Sequence of chain 1.C:
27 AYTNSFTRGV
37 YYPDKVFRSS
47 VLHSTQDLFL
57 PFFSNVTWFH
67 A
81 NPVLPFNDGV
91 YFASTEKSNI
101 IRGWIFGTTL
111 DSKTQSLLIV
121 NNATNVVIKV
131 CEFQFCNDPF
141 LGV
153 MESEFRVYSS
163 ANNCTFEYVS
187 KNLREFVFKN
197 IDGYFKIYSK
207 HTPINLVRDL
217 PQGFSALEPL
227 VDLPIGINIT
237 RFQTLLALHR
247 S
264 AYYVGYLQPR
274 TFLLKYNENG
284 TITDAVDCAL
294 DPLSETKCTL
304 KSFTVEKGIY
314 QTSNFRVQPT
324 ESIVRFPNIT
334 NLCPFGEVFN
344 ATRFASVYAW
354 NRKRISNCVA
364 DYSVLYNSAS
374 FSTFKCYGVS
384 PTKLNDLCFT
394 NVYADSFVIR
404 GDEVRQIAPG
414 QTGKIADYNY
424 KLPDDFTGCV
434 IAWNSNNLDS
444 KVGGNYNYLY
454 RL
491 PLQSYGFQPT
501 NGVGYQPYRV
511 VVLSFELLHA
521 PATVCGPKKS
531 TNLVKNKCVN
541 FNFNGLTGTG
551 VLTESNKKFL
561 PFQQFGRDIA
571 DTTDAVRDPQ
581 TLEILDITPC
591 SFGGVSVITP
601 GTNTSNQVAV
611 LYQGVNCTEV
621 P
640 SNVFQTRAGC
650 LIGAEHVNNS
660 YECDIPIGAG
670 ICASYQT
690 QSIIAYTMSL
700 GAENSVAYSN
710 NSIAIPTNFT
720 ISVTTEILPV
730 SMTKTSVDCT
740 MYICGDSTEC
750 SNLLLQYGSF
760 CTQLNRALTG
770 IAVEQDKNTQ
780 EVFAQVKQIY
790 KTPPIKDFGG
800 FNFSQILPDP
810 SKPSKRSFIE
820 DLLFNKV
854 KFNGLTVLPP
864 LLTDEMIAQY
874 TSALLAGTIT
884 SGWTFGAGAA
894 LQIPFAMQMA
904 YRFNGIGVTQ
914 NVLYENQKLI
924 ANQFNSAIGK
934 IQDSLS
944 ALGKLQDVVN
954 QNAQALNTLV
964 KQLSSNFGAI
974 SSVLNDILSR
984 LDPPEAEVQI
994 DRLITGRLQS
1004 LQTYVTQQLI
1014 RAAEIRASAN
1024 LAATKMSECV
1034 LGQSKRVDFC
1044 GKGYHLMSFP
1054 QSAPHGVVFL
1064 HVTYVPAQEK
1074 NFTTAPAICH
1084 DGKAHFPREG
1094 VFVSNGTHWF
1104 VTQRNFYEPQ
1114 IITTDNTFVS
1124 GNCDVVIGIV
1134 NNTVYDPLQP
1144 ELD

Sequence of chain 1.A:
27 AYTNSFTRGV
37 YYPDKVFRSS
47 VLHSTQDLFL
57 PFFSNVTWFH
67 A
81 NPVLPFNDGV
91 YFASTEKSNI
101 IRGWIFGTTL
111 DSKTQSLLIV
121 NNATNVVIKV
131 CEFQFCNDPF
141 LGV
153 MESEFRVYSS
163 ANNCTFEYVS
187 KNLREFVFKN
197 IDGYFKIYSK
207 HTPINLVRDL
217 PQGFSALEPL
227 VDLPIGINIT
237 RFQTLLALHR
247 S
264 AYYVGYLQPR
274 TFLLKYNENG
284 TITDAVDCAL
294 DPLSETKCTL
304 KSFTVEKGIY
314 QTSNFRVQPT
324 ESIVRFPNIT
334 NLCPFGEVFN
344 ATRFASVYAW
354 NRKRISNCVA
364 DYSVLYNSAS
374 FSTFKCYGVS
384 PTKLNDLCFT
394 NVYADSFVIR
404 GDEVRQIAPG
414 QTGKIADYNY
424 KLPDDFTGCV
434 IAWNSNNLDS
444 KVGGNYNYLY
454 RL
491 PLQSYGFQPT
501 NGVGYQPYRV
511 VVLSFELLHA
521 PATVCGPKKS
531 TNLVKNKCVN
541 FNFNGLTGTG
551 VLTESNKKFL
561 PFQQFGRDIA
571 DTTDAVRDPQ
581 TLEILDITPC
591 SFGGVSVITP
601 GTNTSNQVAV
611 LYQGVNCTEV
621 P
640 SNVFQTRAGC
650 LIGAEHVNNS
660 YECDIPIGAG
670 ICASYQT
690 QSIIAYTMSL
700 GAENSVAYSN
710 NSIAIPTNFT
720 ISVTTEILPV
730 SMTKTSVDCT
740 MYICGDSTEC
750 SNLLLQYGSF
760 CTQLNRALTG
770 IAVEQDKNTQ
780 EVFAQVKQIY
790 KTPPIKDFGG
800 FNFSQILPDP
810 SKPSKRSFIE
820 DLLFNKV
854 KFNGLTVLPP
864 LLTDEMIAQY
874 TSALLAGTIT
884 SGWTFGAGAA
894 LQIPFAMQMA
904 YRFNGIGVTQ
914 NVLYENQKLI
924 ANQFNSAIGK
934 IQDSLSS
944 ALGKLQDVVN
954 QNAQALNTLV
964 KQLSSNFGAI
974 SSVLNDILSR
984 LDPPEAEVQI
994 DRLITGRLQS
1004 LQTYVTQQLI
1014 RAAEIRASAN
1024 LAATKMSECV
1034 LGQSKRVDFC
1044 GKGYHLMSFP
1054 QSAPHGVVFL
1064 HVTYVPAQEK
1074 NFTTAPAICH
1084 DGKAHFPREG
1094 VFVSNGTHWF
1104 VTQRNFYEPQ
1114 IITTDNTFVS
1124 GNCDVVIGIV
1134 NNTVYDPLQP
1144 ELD

The protein below binds the small molecule below.
Small molecule (SMILES): CC(=O)N[C@@H]1[C@@H](O)[C@H](O)[C@@H](CO)O[C@H]1O

Binding-site contacts:
Ligand atom O6 contacts residue GLU281 of chain 1.A at 3.6 Å.
Ligand atom C5 contacts residue ASN282 of chain 1.A at 3.6 Å.
Ligand atom O5 contacts residue ASN282 of chain 1.A at 2.3 Å (h-bond).
Ligand atom N2 contacts residue ASN282 of chain 1.A at 3.0 Å (h-bond).
Ligand atom C4 contacts residue ASN282 of chain 1.A at 4.2 Å.
Ligand atom N2 contacts residue LYS558 of chain 1.C at 3.8 Å.
Ligand atom C1 contacts residue ASN282 of chain 1.A at 1.4 Å.
Ligand atom O6 contacts residue ASN280 of chain 1.A at 3.4 Å (h-bond).
Ligand atom O5 contacts residue ASN280 of chain 1.A at 3.8 Å.
Ligand atom C7 contacts residue ASN282 of chain 1.A at 3.7 Å.
Ligand atom C3 contacts residue ASN282 of chain 1.A at 3.8 Å.
Ligand atom C2 contacts residue LYS558 of chain 1.C at 4.3 Å.
Ligand atom C2 contacts residue ASN282 of chain 1.A at 2.5 Å.
Ligand atom C6 contacts residue ASN280 of chain 1.A at 4.4 Å.
Ligand atom C8 contacts residue ASN282 of chain 1.A at 4.0 Å.
Ligand atom C6 contacts residue GLU281 of chain 1.A at 4.4 Å.
Ligand atom O6 contacts residue ASN282 of chain 1.A at 4.1 Å.